Sequence of chain 1.B:
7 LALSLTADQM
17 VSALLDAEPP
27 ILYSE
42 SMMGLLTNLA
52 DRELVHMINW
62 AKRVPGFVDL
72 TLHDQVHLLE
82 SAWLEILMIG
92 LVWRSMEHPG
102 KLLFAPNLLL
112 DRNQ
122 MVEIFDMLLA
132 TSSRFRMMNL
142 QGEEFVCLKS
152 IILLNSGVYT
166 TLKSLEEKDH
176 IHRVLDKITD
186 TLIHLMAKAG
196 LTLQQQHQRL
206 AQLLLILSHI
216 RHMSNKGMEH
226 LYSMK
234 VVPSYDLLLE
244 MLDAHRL

Binding-site contacts:
Ligand atom O1 contacts residue LEU88 of chain 1.B at 3.8 Å.
Ligand atom C23 contacts residue TRP84 of chain 1.B at 3.8 Å (hydrophobic).
Ligand atom C23 contacts residue ALA51 of chain 1.B at 3.6 Å (hydrophobic).
Ligand atom O2 contacts residue LEU47 of chain 1.B at 3.3 Å.
Ligand atom C15 contacts residue ILE125 of chain 1.B at 3.9 Å (hydrophobic).
Ligand atom C28 contacts residue TRP84 of chain 1.B at 3.5 Å (hydrophobic).
Ligand atom N2 contacts residue VAL234 of chain 1.B at 3.1 Å (h-bond).
Ligand atom C1 contacts residue LEU47 of chain 1.B at 3.4 Å (hydrophobic).
Ligand atom C12 contacts residue PHE105 of chain 1.B at 3.7 Å (hydrophobic).
Ligand atom C1 contacts residue ALA51 of chain 1.B at 3.7 Å (hydrophobic).
Ligand atom C18 contacts residue MET89 of chain 1.B at 3.6 Å (hydrophobic).
Ligand atom C12 contacts residue MET122 of chain 1.B at 3.6 Å (hydrophobic).
Ligand atom C26 contacts residue VAL234 of chain 1.B at 3.0 Å (hydrophobic).
Ligand atom C11 contacts residue MET122 of chain 1.B at 3.4 Å (hydrophobic).
Ligand atom N2 contacts residue ASP52 of chain 1.B at 2.6 Å (salt-bridge).
Ligand atom C14 contacts residue ILE125 of chain 1.B at 3.7 Å (hydrophobic).
Ligand atom C16 contacts residue MET122 of chain 1.B at 3.4 Å (hydrophobic).
Ligand atom C2 contacts residue GLU54 of chain 1.B at 3.0 Å.
Ligand atom C3 contacts residue GLU54 of chain 1.B at 3.1 Å.
Ligand atom C27 contacts residue VAL234 of chain 1.B at 3.1 Å (hydrophobic).
Ligand atom C26 contacts residue ASP52 of chain 1.B at 3.7 Å.
Ligand atom C24 contacts residue ALA51 of chain 1.B at 3.7 Å (hydrophobic).
Ligand atom O3 contacts residue LEU226 of chain 1.B at 3.6 Å.
Ligand atom C7 contacts residue LEU92 of chain 1.B at 3.8 Å (hydrophobic).
Ligand atom C21 contacts residue THR48 of chain 1.B at 3.7 Å.
Ligand atom C13 contacts residue MET122 of chain 1.B at 3.8 Å (hydrophobic).
Ligand atom C20 contacts residue LEU47 of chain 1.B at 3.8 Å (hydrophobic).
Ligand atom C14 contacts residue MET122 of chain 1.B at 3.2 Å (hydrophobic).
Ligand atom C25 contacts residue THR48 of chain 1.B at 3.7 Å.
Ligand atom C4 contacts residue LEU88 of chain 1.B at 3.9 Å (hydrophobic).
Ligand atom C22 contacts residue ALA51 of chain 1.B at 3.8 Å (hydrophobic).
Ligand atom C14 contacts residue PHE126 of chain 1.B at 3.5 Å (hydrophobic).
Ligand atom C17 contacts residue MET89 of chain 1.B at 3.4 Å (hydrophobic).
Ligand atom O1 contacts residue ARG95 of chain 1.B at 3.0 Å (salt-bridge).
Ligand atom C27 contacts residue TRP84 of chain 1.B at 3.5 Å (hydrophobic).
Ligand atom C27 contacts residue ASP52 of chain 1.B at 3.5 Å.
Ligand atom O1 contacts residue GLU54 of chain 1.B at 2.4 Å (salt-bridge).
Ligand atom C28 contacts residue ASP52 of chain 1.B at 3.3 Å.
Ligand atom C15 contacts residue MET122 of chain 1.B at 3.5 Å (hydrophobic).
Ligand atom C13 contacts residue PHE126 of chain 1.B at 3.8 Å (hydrophobic).

A small-molecule ligand and the protein it binds are described below.
Small molecule (SMILES): CCNCCOc1ccc([C@@H]2c3ccc(O)cc3CC3(CC3)N2C(=O)c2ccccc2)cc1